Sequence of chain 14.C:
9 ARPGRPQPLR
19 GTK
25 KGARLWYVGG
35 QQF

Binding-site contacts:
Ligand atom N6 contacts residue GLU208 of chain 14.A at 3.4 Å (salt-bridge).
Ligand atom O3' contacts residue THR423 of chain 15.A at 3.8 Å.
Ligand atom N3 contacts residue GLU208 of chain 14.A at 2.7 Å (salt-bridge).
Ligand atom O5' contacts residue ARG28 of chain 14.C at 3.4 Å.
Ligand atom C1' contacts residue ALA27 of chain 14.C at 3.8 Å (hydrophobic).
Ligand atom N1 contacts residue GLU208 of chain 14.A at 1.5 Å (salt-bridge).
Ligand atom C2' contacts residue DC1 of chain 14.E at 2.2 Å.
Ligand atom O3' contacts residue ARG28 of chain 14.C at 3.5 Å (salt-bridge).
Ligand atom N1 contacts residue ARG425 of chain 15.A at 3.6 Å (salt-bridge).
Ligand atom OP2 contacts residue ARG425 of chain 15.A at 3.8 Å.
Ligand atom P contacts residue DC1 of chain 14.H at 2.5 Å.
Ligand atom C3' contacts residue DC1 of chain 14.E at 2.9 Å.
Ligand atom C6 contacts residue GLU208 of chain 14.A at 2.6 Å.
Ligand atom O3' contacts residue DC1 of chain 14.E at 3.3 Å.
Ligand atom C4 contacts residue GLU208 of chain 14.A at 3.4 Å.
Ligand atom O3' contacts residue ARG425 of chain 15.A at 3.8 Å.
Ligand atom O4' contacts residue ARG425 of chain 15.A at 3.7 Å.
Ligand atom C1' contacts residue DC1 of chain 14.E at 3.6 Å.
Ligand atom C2 contacts residue PHE212 of chain 14.A at 3.8 Å (hydrophobic).
Ligand atom C2 contacts residue GLU208 of chain 14.A at 1.6 Å.
Ligand atom C5' contacts residue ARG28 of chain 14.C at 3.1 Å.
Ligand atom O5' contacts residue DC1 of chain 14.H at 2.6 Å.
Ligand atom C4' contacts residue DC1 of chain 14.H at 2.8 Å.
Ligand atom C4 contacts residue ARG425 of chain 15.A at 3.6 Å.
Ligand atom C5' contacts residue TYR31 of chain 14.C at 2.9 Å (hydrophobic).
Ligand atom O5' contacts residue ARG425 of chain 15.A at 2.8 Å.
Ligand atom C1' contacts residue PHE212 of chain 14.A at 3.5 Å (hydrophobic).
Ligand atom OP1 contacts residue GLY34 of chain 14.C at 3.8 Å.
Ligand atom C5' contacts residue DC1 of chain 14.H at 2.3 Å.
Ligand atom OP2 contacts residue DC1 of chain 14.H at 2.0 Å.
Ligand atom N3 contacts residue ARG425 of chain 15.A at 3.1 Å (salt-bridge).
Ligand atom C2 contacts residue ARG425 of chain 15.A at 3.1 Å.
Ligand atom O4' contacts residue PHE212 of chain 14.A at 3.4 Å.
Ligand atom OP2 contacts residue ASP426 of chain 15.A at 2.8 Å (salt-bridge).
Ligand atom C5 contacts residue GLU208 of chain 14.A at 3.4 Å.
Ligand atom P contacts residue ARG425 of chain 15.A at 3.5 Å.
Ligand atom OP1 contacts residue ARG28 of chain 14.C at 3.2 Å (salt-bridge).
Ligand atom N3 contacts residue PHE212 of chain 14.A at 2.9 Å.
Ligand atom O5' contacts residue TYR31 of chain 14.C at 3.4 Å (h-bond).
Ligand atom OP2 contacts residue THR423 of chain 15.A at 2.9 Å.

Sequence of chain 15.A:
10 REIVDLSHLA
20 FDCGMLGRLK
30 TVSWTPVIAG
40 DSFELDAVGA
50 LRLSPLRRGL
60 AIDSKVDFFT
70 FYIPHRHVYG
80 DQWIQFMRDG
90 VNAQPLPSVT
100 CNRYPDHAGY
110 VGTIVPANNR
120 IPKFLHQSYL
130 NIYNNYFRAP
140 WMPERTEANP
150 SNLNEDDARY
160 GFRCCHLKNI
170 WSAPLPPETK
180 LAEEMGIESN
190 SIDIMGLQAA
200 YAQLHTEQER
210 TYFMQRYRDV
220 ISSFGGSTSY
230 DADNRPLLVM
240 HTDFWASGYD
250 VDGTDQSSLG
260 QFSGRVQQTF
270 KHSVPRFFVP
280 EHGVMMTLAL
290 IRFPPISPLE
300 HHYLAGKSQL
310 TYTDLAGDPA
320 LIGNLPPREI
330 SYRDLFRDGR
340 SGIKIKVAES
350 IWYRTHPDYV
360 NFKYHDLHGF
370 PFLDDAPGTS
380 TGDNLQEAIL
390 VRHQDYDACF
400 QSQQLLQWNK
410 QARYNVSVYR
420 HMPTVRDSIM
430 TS

Sequence of chain 14.A:
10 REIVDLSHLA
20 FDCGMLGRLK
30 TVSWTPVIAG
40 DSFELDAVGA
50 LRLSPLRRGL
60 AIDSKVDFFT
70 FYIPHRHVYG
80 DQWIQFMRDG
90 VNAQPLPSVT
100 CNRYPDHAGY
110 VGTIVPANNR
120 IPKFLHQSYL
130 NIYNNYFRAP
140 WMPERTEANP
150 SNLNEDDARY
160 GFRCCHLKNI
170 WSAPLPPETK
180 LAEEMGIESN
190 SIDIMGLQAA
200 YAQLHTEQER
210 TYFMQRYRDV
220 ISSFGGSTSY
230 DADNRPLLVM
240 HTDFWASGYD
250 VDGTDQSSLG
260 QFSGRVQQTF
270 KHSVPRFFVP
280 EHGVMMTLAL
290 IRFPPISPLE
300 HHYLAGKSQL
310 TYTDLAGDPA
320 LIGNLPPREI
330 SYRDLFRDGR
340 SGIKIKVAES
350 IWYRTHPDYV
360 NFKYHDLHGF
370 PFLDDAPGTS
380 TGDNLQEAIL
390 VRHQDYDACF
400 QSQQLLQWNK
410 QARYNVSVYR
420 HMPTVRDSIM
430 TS

This protein binds this small molecule.
Small molecule (SMILES): Nc1ncnc2c1N1CN2[C@H]2C[C@]3(OP3(O)(O)OC[C@H]3OCC[C@@H]3O[P](=O)(O)OC[C@H]3O[C@@H]1C[C@@H]3O)[C@@H](CO[P](=O)(O)O[C@H]1CCO[C@@H]1COP(=O)=O)O2